A small-molecule ligand and the protein it binds are described below.
Small molecule (SMILES): CC(=O)N[C@@H]1[C@@H](O)[C@H](O)[C@@H](CO)O[C@H]1O

Sequence of chain 15.D:
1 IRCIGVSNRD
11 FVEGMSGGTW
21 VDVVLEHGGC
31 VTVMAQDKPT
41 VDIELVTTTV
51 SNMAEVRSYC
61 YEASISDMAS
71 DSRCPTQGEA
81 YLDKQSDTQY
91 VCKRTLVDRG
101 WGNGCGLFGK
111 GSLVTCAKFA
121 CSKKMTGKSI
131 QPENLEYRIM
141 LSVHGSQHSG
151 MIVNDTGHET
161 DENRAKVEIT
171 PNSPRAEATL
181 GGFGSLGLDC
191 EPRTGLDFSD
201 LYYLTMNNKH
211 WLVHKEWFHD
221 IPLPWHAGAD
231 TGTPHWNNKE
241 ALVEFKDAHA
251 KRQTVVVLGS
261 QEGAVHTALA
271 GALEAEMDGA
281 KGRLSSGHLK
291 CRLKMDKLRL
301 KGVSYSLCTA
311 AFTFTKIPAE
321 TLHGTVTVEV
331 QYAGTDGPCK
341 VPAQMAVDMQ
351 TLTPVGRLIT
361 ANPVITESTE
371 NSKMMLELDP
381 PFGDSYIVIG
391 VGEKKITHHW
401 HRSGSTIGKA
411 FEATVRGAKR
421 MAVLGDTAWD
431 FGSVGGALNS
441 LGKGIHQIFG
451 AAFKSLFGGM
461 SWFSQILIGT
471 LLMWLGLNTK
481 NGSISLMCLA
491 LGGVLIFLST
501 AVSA

Binding-site contacts:
Ligand atom C5 contacts residue ASN154 of chain 15.D at 3.7 Å.
Ligand atom O5 contacts residue HIS158 of chain 15.D at 3.5 Å.
Ligand atom C1 contacts residue HIS158 of chain 15.D at 3.9 Å.
Ligand atom C7 contacts residue VAL153 of chain 15.D at 3.6 Å (hydrophobic).
Ligand atom C4 contacts residue ASN154 of chain 15.D at 4.3 Å.
Ligand atom C2 contacts residue ASN154 of chain 15.D at 2.5 Å.
Ligand atom C3 contacts residue HIS158 of chain 15.D at 4.4 Å.
Ligand atom C8 contacts residue ASN154 of chain 15.D at 3.1 Å.
Ligand atom O3 contacts residue HIS148 of chain 15.D at 3.7 Å.
Ligand atom C1 contacts residue ASN154 of chain 15.D at 1.4 Å.
Ligand atom C4 contacts residue HIS158 of chain 15.D at 4.1 Å.
Ligand atom O5 contacts residue ASN154 of chain 15.D at 2.4 Å (h-bond).
Ligand atom C6 contacts residue GLY157 of chain 15.D at 3.9 Å.
Ligand atom C8 contacts residue VAL153 of chain 15.D at 3.2 Å (hydrophobic).
Ligand atom O6 contacts residue HIS158 of chain 15.D at 4.2 Å.
Ligand atom C2 contacts residue HIS158 of chain 15.D at 3.7 Å.
Ligand atom C7 contacts residue ASN154 of chain 15.D at 3.2 Å.
Ligand atom C6 contacts residue HIS158 of chain 15.D at 4.3 Å.
Ligand atom O6 contacts residue GLY157 of chain 15.D at 3.1 Å.
Ligand atom O7 contacts residue SER149 of chain 15.D at 3.4 Å (h-bond).
Ligand atom O6 contacts residue ASN154 of chain 15.D at 4.2 Å.
Ligand atom O7 contacts residue ASN154 of chain 15.D at 4.2 Å.
Ligand atom C5 contacts residue HIS158 of chain 15.D at 4.2 Å.
Ligand atom O7 contacts residue VAL153 of chain 15.D at 3.3 Å.
Ligand atom N2 contacts residue ASN154 of chain 15.D at 2.8 Å (h-bond).
Ligand atom C7 contacts residue SER149 of chain 15.D at 4.4 Å.
Ligand atom O7 contacts residue GLY150 of chain 15.D at 3.4 Å.
Ligand atom C3 contacts residue ASN154 of chain 15.D at 3.8 Å.